This small molecule binds to this protein.
Small molecule (SMILES): CC(=O)N[C@H]1[C@H](O[C@H]2[C@H](O)[C@@H](NC(C)=O)CO[C@@H]2CO)O[C@H](CO)[C@@H](O[C@@H]2O[C@H](CO)[C@@H](O)[C@H](O)[C@@H]2O)[C@@H]1O

Sequence of chain 2.C:
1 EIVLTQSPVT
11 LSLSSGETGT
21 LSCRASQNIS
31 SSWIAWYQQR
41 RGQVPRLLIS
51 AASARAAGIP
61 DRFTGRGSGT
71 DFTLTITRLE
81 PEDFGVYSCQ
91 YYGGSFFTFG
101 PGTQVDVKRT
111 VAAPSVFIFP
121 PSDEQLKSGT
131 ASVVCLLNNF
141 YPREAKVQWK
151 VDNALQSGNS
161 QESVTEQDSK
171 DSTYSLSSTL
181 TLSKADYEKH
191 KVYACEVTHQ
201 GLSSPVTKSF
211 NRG

Binding-site contacts:
Ligand atom N2 contacts residue ASN28 of chain 2.C at 2.9 Å (h-bond).
Ligand atom O7 contacts residue ASN28 of chain 2.C at 4.3 Å.
Ligand atom C2 contacts residue ASN28 of chain 2.C at 2.5 Å.
Ligand atom C7 contacts residue ASN28 of chain 2.C at 3.8 Å.
Ligand atom C3 contacts residue ASN28 of chain 2.C at 3.8 Å.
Ligand atom O5 contacts residue ASN28 of chain 2.C at 2.4 Å (h-bond).
Ligand atom C1 contacts residue ASN28 of chain 2.C at 1.4 Å.
Ligand atom C8 contacts residue SER26 of chain 2.C at 3.7 Å.
Ligand atom C4 contacts residue ASN28 of chain 2.C at 4.2 Å.
Ligand atom C8 contacts residue GLN27 of chain 2.C at 4.3 Å.
Ligand atom C5 contacts residue ASN28 of chain 2.C at 3.6 Å.